Binding-site contacts:
Ligand atom O5 contacts residue ASN211 of chain 1.A at 2.4 Å (h-bond).
Ligand atom O6 contacts residue ASN211 of chain 1.A at 3.3 Å (h-bond).
Ligand atom C8 contacts residue SER164 of chain 1.A at 4.5 Å.
Ligand atom N2 contacts residue ASN211 of chain 1.A at 3.4 Å (h-bond).
Ligand atom C6 contacts residue ASN211 of chain 1.A at 3.5 Å.
Ligand atom C3 contacts residue ASN211 of chain 1.A at 4.0 Å.
Ligand atom O7 contacts residue SER164 of chain 1.A at 3.5 Å (h-bond).
Ligand atom O7 contacts residue ASN211 of chain 1.A at 3.9 Å.
Ligand atom C7 contacts residue ASN211 of chain 1.A at 4.0 Å.
Ligand atom C4 contacts residue ASN211 of chain 1.A at 4.1 Å.
Ligand atom C7 contacts residue LYS189 of chain 1.A at 4.3 Å.
Ligand atom C8 contacts residue LYS189 of chain 1.A at 4.2 Å.
Ligand atom O6 contacts residue SER191 of chain 1.A at 4.4 Å.
Ligand atom O7 contacts residue LYS189 of chain 1.A at 3.9 Å.
Ligand atom C2 contacts residue ASN211 of chain 1.A at 2.8 Å.
Ligand atom C5 contacts residue ASN211 of chain 1.A at 3.4 Å.
Ligand atom C7 contacts residue SER164 of chain 1.A at 4.4 Å.
Ligand atom C1 contacts residue ASN211 of chain 1.A at 1.4 Å.

The protein below binds the small molecule below.
Small molecule (SMILES): CC(=O)N[C@H]1[C@H](O[C@H]2[C@H](O)[C@@H](NC(C)=O)CO[C@@H]2CO)O[C@H](CO)[C@@H](O)[C@@H]1O

Sequence of chain 1.A:
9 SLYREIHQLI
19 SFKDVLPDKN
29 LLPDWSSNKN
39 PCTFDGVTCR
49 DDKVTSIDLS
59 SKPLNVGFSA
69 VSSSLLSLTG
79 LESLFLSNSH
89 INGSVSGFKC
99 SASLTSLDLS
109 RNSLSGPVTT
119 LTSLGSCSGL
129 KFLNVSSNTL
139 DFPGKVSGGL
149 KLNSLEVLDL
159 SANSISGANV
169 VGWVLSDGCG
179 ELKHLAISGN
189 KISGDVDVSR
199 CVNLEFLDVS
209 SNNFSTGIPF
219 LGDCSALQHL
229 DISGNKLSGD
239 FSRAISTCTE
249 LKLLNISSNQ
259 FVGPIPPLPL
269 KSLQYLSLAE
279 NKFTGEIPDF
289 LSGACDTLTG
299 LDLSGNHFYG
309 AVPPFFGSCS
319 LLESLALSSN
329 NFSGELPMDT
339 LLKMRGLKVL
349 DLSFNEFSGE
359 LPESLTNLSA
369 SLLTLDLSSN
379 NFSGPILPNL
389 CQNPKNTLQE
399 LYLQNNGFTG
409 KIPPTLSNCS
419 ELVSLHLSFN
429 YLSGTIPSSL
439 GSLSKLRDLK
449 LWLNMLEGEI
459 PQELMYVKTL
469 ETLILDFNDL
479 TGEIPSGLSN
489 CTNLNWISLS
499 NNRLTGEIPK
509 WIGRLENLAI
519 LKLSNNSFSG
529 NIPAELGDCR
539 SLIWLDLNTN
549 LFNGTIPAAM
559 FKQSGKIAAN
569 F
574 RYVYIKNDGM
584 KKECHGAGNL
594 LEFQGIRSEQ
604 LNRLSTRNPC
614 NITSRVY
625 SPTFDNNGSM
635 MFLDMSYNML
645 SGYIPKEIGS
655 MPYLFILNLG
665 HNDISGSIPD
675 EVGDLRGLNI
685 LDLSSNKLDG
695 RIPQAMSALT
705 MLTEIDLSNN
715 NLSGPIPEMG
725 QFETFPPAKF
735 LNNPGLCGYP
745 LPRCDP